Sequence of chain 1.I:
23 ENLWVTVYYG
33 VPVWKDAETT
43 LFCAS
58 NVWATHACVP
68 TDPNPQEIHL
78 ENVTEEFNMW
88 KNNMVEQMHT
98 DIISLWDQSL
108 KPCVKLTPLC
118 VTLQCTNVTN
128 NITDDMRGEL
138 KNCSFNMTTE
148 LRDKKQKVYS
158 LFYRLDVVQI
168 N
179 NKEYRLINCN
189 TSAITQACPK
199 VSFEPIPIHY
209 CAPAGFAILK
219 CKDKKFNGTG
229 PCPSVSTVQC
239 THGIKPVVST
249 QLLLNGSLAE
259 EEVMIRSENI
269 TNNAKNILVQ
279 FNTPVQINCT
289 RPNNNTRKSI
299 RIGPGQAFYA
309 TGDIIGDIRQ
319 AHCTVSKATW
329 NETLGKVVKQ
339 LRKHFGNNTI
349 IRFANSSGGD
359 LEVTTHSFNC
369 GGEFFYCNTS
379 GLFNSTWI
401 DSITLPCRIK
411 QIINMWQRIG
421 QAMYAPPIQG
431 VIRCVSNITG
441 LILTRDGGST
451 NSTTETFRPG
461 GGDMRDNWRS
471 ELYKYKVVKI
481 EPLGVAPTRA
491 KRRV

The protein below binds the small molecule below.
Small molecule (SMILES): CC(=O)N[C@@H]1[C@@H](O)[C@H](O)[C@@H](CO)O[C@H]1O

Binding-site contacts:
Ligand atom C2 contacts residue GLN284 of chain 1.I at 4.2 Å.
Ligand atom N2 contacts residue ASN286 of chain 1.I at 2.9 Å (h-bond).
Ligand atom O5 contacts residue VAL435 of chain 1.I at 4.2 Å.
Ligand atom O5 contacts residue ARG433 of chain 1.I at 4.0 Å.
Ligand atom C3 contacts residue GLN284 of chain 1.I at 4.1 Å.
Ligand atom C2 contacts residue ASN286 of chain 1.I at 2.4 Å.
Ligand atom O5 contacts residue GLN284 of chain 1.I at 3.8 Å.
Ligand atom C5 contacts residue GLN284 of chain 1.I at 3.7 Å.
Ligand atom C4 contacts residue ASN286 of chain 1.I at 4.2 Å.
Ligand atom C6 contacts residue VAL435 of chain 1.I at 4.3 Å (hydrophobic).
Ligand atom O6 contacts residue VAL435 of chain 1.I at 4.1 Å.
Ligand atom C5 contacts residue ASN286 of chain 1.I at 3.7 Å.
Ligand atom C7 contacts residue ASN286 of chain 1.I at 3.2 Å.
Ligand atom C8 contacts residue ASN286 of chain 1.I at 4.3 Å.
Ligand atom O7 contacts residue ASN286 of chain 1.I at 3.1 Å (h-bond).
Ligand atom C3 contacts residue ASN286 of chain 1.I at 3.8 Å.
Ligand atom O6 contacts residue ARG433 of chain 1.I at 4.0 Å.
Ligand atom C8 contacts residue THR322 of chain 1.I at 4.0 Å.
Ligand atom C4 contacts residue GLN284 of chain 1.I at 4.4 Å.
Ligand atom C1 contacts residue ARG433 of chain 1.I at 4.5 Å.
Ligand atom O5 contacts residue ASN286 of chain 1.I at 2.4 Å (h-bond).
Ligand atom C1 contacts residue ASN286 of chain 1.I at 1.4 Å.
Ligand atom C1 contacts residue GLN284 of chain 1.I at 3.4 Å.